The small molecule below binds the protein below.
Small molecule (SMILES): CC(=O)N[C@H]1[C@@H](O[P](=O)(O)O[P](=O)(O)OC[C@H]2O[C@@H](n3ccc(=O)[nH]c3=O)[C@H](O)[C@@H]2O)O[C@H](CO)[C@@H](O)[C@@H]1O

Binding-site contacts:
Ligand atom C7' contacts residue ASN23 of chain 2.A at 3.2 Å.
Ligand atom O1B contacts residue GLY164 of chain 2.A at 2.8 Å (h-bond).
Ligand atom O4 contacts residue VAL122 of chain 2.A at 3.1 Å.
Ligand atom C5 contacts residue PRO121 of chain 2.A at 3.5 Å (hydrophobic).
Ligand atom O2B contacts residue ARG91 of chain 2.A at 3.0 Å (salt-bridge).
Ligand atom O2 contacts residue PRO121 of chain 2.A at 3.5 Å.
Ligand atom O2A contacts residue SER162 of chain 2.A at 2.7 Å (h-bond).
Ligand atom N2' contacts residue ASN23 of chain 2.A at 3.5 Å (h-bond).
Ligand atom O3B contacts residue VAL327 of chain 2.A at 2.7 Å (h-bond).
Ligand atom O1A contacts residue SER162 of chain 2.A at 3.4 Å.
Ligand atom C5 contacts residue SER162 of chain 2.A at 3.5 Å.
Ligand atom C3B contacts residue VAL327 of chain 2.A at 3.4 Å (hydrophobic).
Ligand atom O4 contacts residue ASP123 of chain 2.A at 3.2 Å (salt-bridge).
Ligand atom O2' contacts residue PRO121 of chain 2.A at 3.5 Å.
Ligand atom N3 contacts residue PRO121 of chain 2.A at 3.4 Å (h-bond).
Ligand atom O1' contacts residue ARG120 of chain 2.A at 3.3 Å (salt-bridge).
Ligand atom O2B contacts residue ARG120 of chain 2.A at 2.9 Å (salt-bridge).
Ligand atom O1A contacts residue VAL163 of chain 2.A at 2.8 Å (h-bond).
Ligand atom O2 contacts residue LYS160 of chain 2.A at 3.4 Å (salt-bridge).
Ligand atom O3' contacts residue FFQ1 of chain 2.C at 2.7 Å (h-bond).
Ligand atom O3' contacts residue ASP305 of chain 2.A at 2.9 Å (salt-bridge).
Ligand atom O7' contacts residue ASN23 of chain 2.A at 3.4 Å.
Ligand atom C8' contacts residue FFQ1 of chain 2.C at 3.5 Å.
Ligand atom C4 contacts residue PRO121 of chain 2.A at 3.1 Å (hydrophobic).
Ligand atom C3' contacts residue FFQ1 of chain 2.C at 3.5 Å.
Ligand atom O4' contacts residue ASP305 of chain 2.A at 2.7 Å (salt-bridge).
Ligand atom O7' contacts residue TRP95 of chain 2.A at 3.3 Å.
Ligand atom C8' contacts residue ASN23 of chain 2.A at 3.2 Å.
Ligand atom O5' contacts residue VAL163 of chain 2.A at 3.5 Å.
Ligand atom N2' contacts residue FFQ1 of chain 2.C at 2.9 Å (h-bond).
Ligand atom O4 contacts residue PRO121 of chain 2.A at 3.4 Å (h-bond).
Ligand atom N3 contacts residue ASP123 of chain 2.A at 2.9 Å (salt-bridge).
Ligand atom O4 contacts residue HIS125 of chain 2.A at 3.4 Å.
Ligand atom O4' contacts residue PHE328 of chain 2.A at 3.2 Å.
Ligand atom O4 contacts residue LEU124 of chain 2.A at 2.8 Å (h-bond).
Ligand atom O2 contacts residue ASP123 of chain 2.A at 3.5 Å (salt-bridge).
Ligand atom C4' contacts residue ASP305 of chain 2.A at 3.4 Å.
Ligand atom O3' contacts residue ASN23 of chain 2.A at 3.0 Å (h-bond).
Ligand atom C2' contacts residue ASN23 of chain 2.A at 3.5 Å.
Ligand atom N3 contacts residue LEU124 of chain 2.A at 3.5 Å.

Sequence of chain 2.A:
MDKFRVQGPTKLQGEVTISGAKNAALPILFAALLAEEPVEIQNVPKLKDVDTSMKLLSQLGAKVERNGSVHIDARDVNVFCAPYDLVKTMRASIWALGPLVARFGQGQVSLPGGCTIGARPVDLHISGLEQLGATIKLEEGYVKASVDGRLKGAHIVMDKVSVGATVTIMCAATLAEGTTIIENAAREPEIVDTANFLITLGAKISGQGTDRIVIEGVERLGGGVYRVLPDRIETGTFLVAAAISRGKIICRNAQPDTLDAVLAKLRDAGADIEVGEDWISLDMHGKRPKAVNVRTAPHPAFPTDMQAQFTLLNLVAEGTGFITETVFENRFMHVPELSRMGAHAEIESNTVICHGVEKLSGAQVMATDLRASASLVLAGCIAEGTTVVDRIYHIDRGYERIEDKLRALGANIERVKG